Sequence of chain 1.A:
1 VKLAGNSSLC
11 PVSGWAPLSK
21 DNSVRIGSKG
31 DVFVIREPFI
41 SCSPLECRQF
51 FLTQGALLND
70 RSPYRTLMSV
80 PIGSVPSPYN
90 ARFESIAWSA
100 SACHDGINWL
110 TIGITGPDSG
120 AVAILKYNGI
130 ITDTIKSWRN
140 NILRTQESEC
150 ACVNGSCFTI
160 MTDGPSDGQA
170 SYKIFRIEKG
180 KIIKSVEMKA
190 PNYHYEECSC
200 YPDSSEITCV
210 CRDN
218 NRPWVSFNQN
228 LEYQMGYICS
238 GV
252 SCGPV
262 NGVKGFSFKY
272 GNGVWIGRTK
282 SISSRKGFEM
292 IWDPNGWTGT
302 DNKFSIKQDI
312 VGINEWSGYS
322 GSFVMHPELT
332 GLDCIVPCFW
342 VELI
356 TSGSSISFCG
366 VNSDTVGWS

Binding-site contacts:
Ligand atom O7 contacts residue SER7 of chain 1.A at 4.4 Å.
Ligand atom C3 contacts residue ASN6 of chain 1.A at 3.8 Å.
Ligand atom O7 contacts residue ASN6 of chain 1.A at 4.0 Å.
Ligand atom C8 contacts residue ASN6 of chain 1.A at 3.7 Å.
Ligand atom O5 contacts residue ASN6 of chain 1.A at 2.4 Å (h-bond).
Ligand atom C4 contacts residue ASN6 of chain 1.A at 4.3 Å.
Ligand atom C1 contacts residue ASN6 of chain 1.A at 1.5 Å.
Ligand atom C7 contacts residue ASN6 of chain 1.A at 3.3 Å.
Ligand atom C8 contacts residue SER7 of chain 1.A at 4.4 Å.
Ligand atom N2 contacts residue ASN6 of chain 1.A at 3.0 Å (h-bond).
Ligand atom C2 contacts residue ASN6 of chain 1.A at 2.5 Å.
Ligand atom C5 contacts residue ASN6 of chain 1.A at 3.7 Å.

This small molecule binds to this protein.
Small molecule (SMILES): CC(=O)N[C@@H]1[C@@H](O)[C@H](O)[C@@H](CO)O[C@H]1O